Binding-site contacts:
Ligand atom C4' contacts residue SER53 of chain 1.A at 3.7 Å.
Ligand atom N1 contacts residue TRP243 of chain 1.A at 3.3 Å.
Ligand atom O1A contacts residue THR57 of chain 1.A at 3.1 Å.
Ligand atom N6 contacts residue TRP243 of chain 1.A at 3.4 Å.
Ligand atom O2G contacts residue ASP138 of chain 1.A at 3.2 Å (salt-bridge).
Ligand atom N6 contacts residue SER241 of chain 1.A at 3.0 Å (h-bond).
Ligand atom O1A contacts residue GLY55 of chain 1.A at 3.1 Å.
Ligand atom C2 contacts residue TRP243 of chain 1.A at 3.2 Å (hydrophobic).
Ligand atom O2G contacts residue THR57 of chain 1.A at 3.5 Å.
Ligand atom O3A contacts residue SER53 of chain 1.A at 3.6 Å.
Ligand atom S1G contacts residue MG1 of chain 1.C at 3.7 Å.
Ligand atom O2A contacts residue GLY74 of chain 1.A at 3.3 Å (h-bond).
Ligand atom O3B contacts residue MG1 of chain 1.C at 2.8 Å.
Ligand atom N6 contacts residue ASN204 of chain 1.A at 3.5 Å (h-bond).
Ligand atom O1A contacts residue THR58 of chain 1.A at 2.6 Å (h-bond).
Ligand atom N1 contacts residue LYS205 of chain 1.A at 3.6 Å.
Ligand atom S1G contacts residue PRO75 of chain 1.A at 3.2 Å.
Ligand atom C5 contacts residue TRP243 of chain 1.A at 3.5 Å (hydrophobic).
Ligand atom O1B contacts residue GLY55 of chain 1.A at 3.2 Å (h-bond).
Ligand atom S1G contacts residue ARG72 of chain 1.A at 3.1 Å (salt-bridge).
Ligand atom O3A contacts residue THR54 of chain 1.A at 3.6 Å.
Ligand atom O3A contacts residue GLY55 of chain 1.A at 3.0 Å (h-bond).
Ligand atom C8 contacts residue THR58 of chain 1.A at 3.7 Å.
Ligand atom O1B contacts residue THR54 of chain 1.A at 3.5 Å (h-bond).
Ligand atom O3B contacts residue THR57 of chain 1.A at 3.3 Å (h-bond).
Ligand atom O4' contacts residue LYS205 of chain 1.A at 3.3 Å (salt-bridge).
Ligand atom O2G contacts residue MG1 of chain 1.C at 2.3 Å.
Ligand atom O2A contacts residue THR57 of chain 1.A at 2.9 Å.
Ligand atom PA contacts residue THR57 of chain 1.A at 3.5 Å.
Ligand atom O2B contacts residue SER53 of chain 1.A at 3.0 Å (h-bond).
Ligand atom C4 contacts residue TRP243 of chain 1.A at 3.5 Å (hydrophobic).
Ligand atom PG contacts residue MG1 of chain 1.C at 2.9 Å.
Ligand atom N1 contacts residue SER241 of chain 1.A at 3.6 Å.
Ligand atom S1G contacts residue THR57 of chain 1.A at 3.5 Å.
Ligand atom N3 contacts residue TRP243 of chain 1.A at 3.3 Å.
Ligand atom C6 contacts residue TRP243 of chain 1.A at 3.4 Å (hydrophobic).
Ligand atom C5' contacts residue SER53 of chain 1.A at 3.5 Å.
Ligand atom PG contacts residue THR57 of chain 1.A at 3.6 Å.
Ligand atom O3G contacts residue ASP80 of chain 1.A at 3.2 Å (salt-bridge).
Ligand atom O1B contacts residue LYS56 of chain 1.A at 3.1 Å (salt-bridge).

Sequence of chain 1.A:
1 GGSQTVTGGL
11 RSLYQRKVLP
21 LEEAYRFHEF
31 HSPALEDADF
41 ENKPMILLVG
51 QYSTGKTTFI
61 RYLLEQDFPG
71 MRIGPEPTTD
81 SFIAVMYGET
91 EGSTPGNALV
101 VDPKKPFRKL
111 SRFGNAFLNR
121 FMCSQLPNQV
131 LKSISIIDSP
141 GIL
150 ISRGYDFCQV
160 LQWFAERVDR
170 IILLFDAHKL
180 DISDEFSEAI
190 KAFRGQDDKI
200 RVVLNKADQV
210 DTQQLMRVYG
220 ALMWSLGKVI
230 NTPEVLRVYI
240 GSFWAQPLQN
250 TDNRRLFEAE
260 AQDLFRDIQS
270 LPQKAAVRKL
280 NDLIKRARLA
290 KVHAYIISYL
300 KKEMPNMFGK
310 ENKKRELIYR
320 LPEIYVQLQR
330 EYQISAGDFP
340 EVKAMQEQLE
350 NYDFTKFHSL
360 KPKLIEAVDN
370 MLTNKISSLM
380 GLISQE

This small molecule binds to this protein.
Small molecule (SMILES): Nc1ncnc2c1ncn2[C@@H]1O[C@H](COP(=O)(O)OP(=O)(O)OP(O)(O)=S)[C@@H](O)[C@H]1O